Sequence of chain 8.A:
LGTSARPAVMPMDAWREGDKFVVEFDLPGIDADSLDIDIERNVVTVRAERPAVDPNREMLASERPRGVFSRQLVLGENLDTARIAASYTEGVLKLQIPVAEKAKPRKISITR

Sequence of chain 5.A:
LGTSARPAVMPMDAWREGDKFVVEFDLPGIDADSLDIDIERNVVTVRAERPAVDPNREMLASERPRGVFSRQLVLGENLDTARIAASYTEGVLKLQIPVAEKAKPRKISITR

Sequence of chain 3.A:
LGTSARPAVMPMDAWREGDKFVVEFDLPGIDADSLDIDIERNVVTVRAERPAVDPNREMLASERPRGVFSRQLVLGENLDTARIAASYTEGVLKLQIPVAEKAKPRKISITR

A protein and the small-molecule ligand that binds it are described below.
Small molecule (SMILES): CC(C)C[C@@H](C=O)NC(=O)[C@H](CC(C)C)NC(=O)[C@H](CCCN=C(N)N)NC(=O)CN

Binding-site contacts:
Ligand atom CG contacts residue GLN90 of chain 3.A at 4.2 Å.
Ligand atom C contacts residue GLY94 of chain 5.A at 3.6 Å.
Ligand atom N contacts residue VAL117 of chain 5.A at 3.5 Å.
Ligand atom NE contacts residue GLY94 of chain 5.A at 3.9 Å.
Ligand atom CA contacts residue GLN90 of chain 3.A at 3.3 Å.
Ligand atom CA contacts residue VAL92 of chain 5.A at 3.2 Å (hydrophobic).
Ligand atom N contacts residue VAL92 of chain 5.A at 2.8 Å (h-bond).
Ligand atom NH2 contacts residue VAL61 of chain 3.A at 3.9 Å.
Ligand atom CD2 contacts residue VAL92 of chain 3.A at 4.0 Å (hydrophobic).
Ligand atom CG contacts residue VAL92 of chain 5.A at 4.1 Å (hydrophobic).
Ligand atom O contacts residue VAL92 of chain 5.A at 4.2 Å.
Ligand atom NH2 contacts residue GLY94 of chain 5.A at 3.5 Å.
Ligand atom C contacts residue LEU78 of chain 8.A at 4.0 Å (hydrophobic).
Ligand atom CZ contacts residue GLU58 of chain 3.A at 3.5 Å.
Ligand atom O contacts residue GLN90 of chain 3.A at 3.1 Å (h-bond).
Ligand atom CD contacts residue GLN90 of chain 3.A at 4.1 Å.
Ligand atom CB contacts residue PHE39 of chain 5.A at 3.9 Å (hydrophobic).
Ligand atom CB contacts residue GLY94 of chain 5.A at 3.9 Å.
Ligand atom O contacts residue LEU78 of chain 8.A at 3.0 Å.
Ligand atom CZ contacts residue GLY94 of chain 5.A at 3.9 Å.
Ligand atom CD2 contacts residue VAL92 of chain 5.A at 3.9 Å (hydrophobic).
Ligand atom O contacts residue GLY94 of chain 5.A at 2.9 Å (h-bond).
Ligand atom NH1 contacts residue VAL61 of chain 3.A at 4.1 Å.
Ligand atom C contacts residue PHE39 of chain 5.A at 4.0 Å (hydrophobic).
Ligand atom CA contacts residue LEU97 of chain 5.A at 4.0 Å (hydrophobic).
Ligand atom C contacts residue VAL92 of chain 5.A at 3.5 Å (hydrophobic).
Ligand atom O contacts residue LEU97 of chain 5.A at 3.7 Å.
Ligand atom NH2 contacts residue GLU58 of chain 3.A at 2.2 Å (salt-bridge).
Ligand atom CD1 contacts residue LEU91 of chain 5.A at 3.8 Å (hydrophobic).
Ligand atom CB contacts residue GLN90 of chain 3.A at 3.5 Å.
Ligand atom NE contacts residue GLU58 of chain 3.A at 4.2 Å.
Ligand atom CZ contacts residue VAL61 of chain 3.A at 4.0 Å (hydrophobic).
Ligand atom C contacts residue GLN90 of chain 3.A at 3.9 Å.
Ligand atom CD1 contacts residue GLN90 of chain 3.A at 3.6 Å.
Ligand atom O contacts residue PHE39 of chain 5.A at 4.1 Å.
Ligand atom CB contacts residue VAL92 of chain 5.A at 3.8 Å (hydrophobic).
Ligand atom CA contacts residue PHE39 of chain 5.A at 3.6 Å (hydrophobic).
Ligand atom O contacts residue LEU93 of chain 5.A at 3.6 Å.
Ligand atom CA contacts residue VAL117 of chain 5.A at 4.0 Å (hydrophobic).
Ligand atom NH1 contacts residue GLN90 of chain 3.A at 3.2 Å (h-bond).